Sequence of chain 3.E:
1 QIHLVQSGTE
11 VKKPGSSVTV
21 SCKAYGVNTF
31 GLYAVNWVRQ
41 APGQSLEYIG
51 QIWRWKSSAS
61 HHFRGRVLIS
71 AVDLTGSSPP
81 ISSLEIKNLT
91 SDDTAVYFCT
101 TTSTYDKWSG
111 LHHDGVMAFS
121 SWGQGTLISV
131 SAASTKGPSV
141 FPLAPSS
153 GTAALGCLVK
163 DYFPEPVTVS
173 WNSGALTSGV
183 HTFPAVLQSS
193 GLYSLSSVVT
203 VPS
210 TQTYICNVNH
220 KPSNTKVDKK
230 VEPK

Sequence of chain 3.D:
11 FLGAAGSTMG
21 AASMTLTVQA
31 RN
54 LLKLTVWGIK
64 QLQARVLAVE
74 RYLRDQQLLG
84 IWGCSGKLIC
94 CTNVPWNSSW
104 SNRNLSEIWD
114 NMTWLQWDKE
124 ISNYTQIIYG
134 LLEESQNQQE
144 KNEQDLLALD

The small molecule below binds the protein below.
Small molecule (SMILES): CC(=O)N[C@H]1[C@H](O[C@H]2[C@H](O)[C@@H](NC(C)=O)CO[C@@H]2CO)O[C@H](CO)[C@@H](O[C@@H]2O[C@H](CO[C@H]3O[C@H](CO[C@H]4O[C@H](CO)[C@@H](O)[C@H](O)[C@@H]4O)[C@@H](O)[C@H](O[C@H]4O[C@H](CO)[C@@H](O)[C@H](O)[C@@H]4O[C@H]4O[C@H](CO)[C@@H](O)[C@H](O)[C@@H]4O)[C@@H]3O)[C@@H](O)[C@H](O[C@H]3O[C@H](CO)[C@@H](O)[C@H](O)[C@@H]3O)[C@@H]2O)[C@@H]1O

Binding-site contacts:
Ligand atom O4 contacts residue GLY57 of chain 3.F at 3.2 Å.
Ligand atom C8 contacts residue ASN32 of chain 3.F at 4.0 Å.
Ligand atom C3 contacts residue TYR50 of chain 3.F at 4.0 Å (hydrophobic).
Ligand atom C5 contacts residue ARG51 of chain 3.F at 3.7 Å.
Ligand atom C6 contacts residue GLY57 of chain 3.F at 3.7 Å.
Ligand atom O5 contacts residue ARG51 of chain 3.F at 3.7 Å.
Ligand atom C1 contacts residue ARG51 of chain 3.F at 4.0 Å.
Ligand atom C3 contacts residue ASN126 of chain 3.D at 3.8 Å.
Ligand atom C1 contacts residue LEU55 of chain 3.F at 3.7 Å (hydrophobic).
Ligand atom C2 contacts residue ALA54 of chain 3.F at 3.5 Å (hydrophobic).
Ligand atom O7 contacts residue ALA53 of chain 3.F at 4.0 Å.
Ligand atom C3 contacts residue ALA54 of chain 3.F at 3.9 Å (hydrophobic).
Ligand atom C6 contacts residue LEU56 of chain 3.F at 3.8 Å (hydrophobic).
Ligand atom C6 contacts residue ARG51 of chain 3.F at 4.0 Å.
Ligand atom C8 contacts residue ALA53 of chain 3.F at 3.4 Å (hydrophobic).
Ligand atom N2 contacts residue ASN126 of chain 3.D at 2.9 Å (h-bond).
Ligand atom C2 contacts residue ASN126 of chain 3.D at 2.5 Å.
Ligand atom C6 contacts residue LEU55 of chain 3.F at 3.3 Å (hydrophobic).
Ligand atom O5 contacts residue LEU55 of chain 3.F at 3.3 Å (h-bond).
Ligand atom C5 contacts residue ASN126 of chain 3.D at 3.6 Å.
Ligand atom C5 contacts residue LEU55 of chain 3.F at 2.9 Å (hydrophobic).
Ligand atom O4 contacts residue ALA54 of chain 3.F at 3.3 Å.
Ligand atom C2 contacts residue TYR50 of chain 3.F at 3.3 Å (hydrophobic).
Ligand atom O5 contacts residue GLY57 of chain 3.F at 4.0 Å.
Ligand atom O3 contacts residue ALA53 of chain 3.F at 4.0 Å.
Ligand atom O5 contacts residue ASN126 of chain 3.D at 2.4 Å (h-bond).
Ligand atom O3 contacts residue ALA54 of chain 3.F at 3.4 Å.
Ligand atom O3 contacts residue TYR50 of chain 3.F at 3.4 Å (h-bond).
Ligand atom O7 contacts residue TYR50 of chain 3.F at 3.6 Å (h-bond).
Ligand atom C6 contacts residue GLY57 of chain 3.F at 3.2 Å.
Ligand atom C1 contacts residue ALA54 of chain 3.F at 3.5 Å (hydrophobic).
Ligand atom C7 contacts residue ASN126 of chain 3.D at 3.7 Å.
Ligand atom C1 contacts residue ASN126 of chain 3.D at 1.4 Å.
Ligand atom C5 contacts residue GLY57 of chain 3.F at 3.9 Å.
Ligand atom O2 contacts residue TYR50 of chain 3.F at 4.0 Å.
Ligand atom N2 contacts residue TYR50 of chain 3.F at 2.6 Å (h-bond).
Ligand atom C7 contacts residue ALA53 of chain 3.F at 3.7 Å (hydrophobic).
Ligand atom C1 contacts residue TYR50 of chain 3.F at 3.7 Å (hydrophobic).
Ligand atom C7 contacts residue TYR50 of chain 3.F at 3.5 Å (hydrophobic).
Ligand atom O5 contacts residue ALA54 of chain 3.F at 3.2 Å.

Sequence of chain 3.F:
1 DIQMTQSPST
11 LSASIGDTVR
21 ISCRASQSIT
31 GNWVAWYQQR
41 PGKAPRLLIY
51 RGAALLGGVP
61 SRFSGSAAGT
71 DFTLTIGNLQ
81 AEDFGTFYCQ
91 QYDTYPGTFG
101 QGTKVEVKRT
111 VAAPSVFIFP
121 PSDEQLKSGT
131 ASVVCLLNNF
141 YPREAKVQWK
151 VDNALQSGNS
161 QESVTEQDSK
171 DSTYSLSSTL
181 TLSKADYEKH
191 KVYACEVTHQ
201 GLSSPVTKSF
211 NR